Binding-site contacts:
Ligand atom C5 contacts residue CYS589 of chain 2.B at 3.0 Å (hydrophobic).
Ligand atom O2 contacts residue ARG358 of chain 2.B at 4.1 Å.
Ligand atom O3 contacts residue GLN354 of chain 2.B at 4.0 Å.
Ligand atom CM3 contacts residue GLU250 of chain 2.B at 3.5 Å.
Ligand atom C6 contacts residue ARG358 of chain 2.B at 4.5 Å.
Ligand atom CM2 contacts residue GLU250 of chain 2.B at 4.0 Å.
Ligand atom O1 contacts residue GLN354 of chain 2.B at 4.1 Å.
Ligand atom O3 contacts residue GLU250 of chain 2.B at 4.3 Å.
Ligand atom C2 contacts residue CYS589 of chain 2.B at 4.2 Å (hydrophobic).
Ligand atom C1 contacts residue ARG358 of chain 2.B at 3.7 Å.
Ligand atom CM5 contacts residue CYS589 of chain 2.B at 2.9 Å (hydrophobic).
Ligand atom CM3 contacts residue GLN354 of chain 2.B at 4.5 Å.
Ligand atom O1 contacts residue ARG358 of chain 2.B at 3.6 Å.
Ligand atom C4 contacts residue CYS589 of chain 2.B at 4.4 Å (hydrophobic).
Ligand atom C2 contacts residue GLN354 of chain 2.B at 4.5 Å.
Ligand atom CM2 contacts residue GLN354 of chain 2.B at 3.3 Å.
Ligand atom C2 contacts residue ARG358 of chain 2.B at 4.0 Å.
Ligand atom O2 contacts residue GLN354 of chain 2.B at 3.2 Å.
Ligand atom C6 contacts residue CYS589 of chain 2.B at 1.8 Å (hydrophobic).
Ligand atom O1 contacts residue CYS589 of chain 2.B at 2.9 Å (h-bond).
Ligand atom C1 contacts residue CYS589 of chain 2.B at 2.7 Å (hydrophobic).

Sequence of chain 2.B:
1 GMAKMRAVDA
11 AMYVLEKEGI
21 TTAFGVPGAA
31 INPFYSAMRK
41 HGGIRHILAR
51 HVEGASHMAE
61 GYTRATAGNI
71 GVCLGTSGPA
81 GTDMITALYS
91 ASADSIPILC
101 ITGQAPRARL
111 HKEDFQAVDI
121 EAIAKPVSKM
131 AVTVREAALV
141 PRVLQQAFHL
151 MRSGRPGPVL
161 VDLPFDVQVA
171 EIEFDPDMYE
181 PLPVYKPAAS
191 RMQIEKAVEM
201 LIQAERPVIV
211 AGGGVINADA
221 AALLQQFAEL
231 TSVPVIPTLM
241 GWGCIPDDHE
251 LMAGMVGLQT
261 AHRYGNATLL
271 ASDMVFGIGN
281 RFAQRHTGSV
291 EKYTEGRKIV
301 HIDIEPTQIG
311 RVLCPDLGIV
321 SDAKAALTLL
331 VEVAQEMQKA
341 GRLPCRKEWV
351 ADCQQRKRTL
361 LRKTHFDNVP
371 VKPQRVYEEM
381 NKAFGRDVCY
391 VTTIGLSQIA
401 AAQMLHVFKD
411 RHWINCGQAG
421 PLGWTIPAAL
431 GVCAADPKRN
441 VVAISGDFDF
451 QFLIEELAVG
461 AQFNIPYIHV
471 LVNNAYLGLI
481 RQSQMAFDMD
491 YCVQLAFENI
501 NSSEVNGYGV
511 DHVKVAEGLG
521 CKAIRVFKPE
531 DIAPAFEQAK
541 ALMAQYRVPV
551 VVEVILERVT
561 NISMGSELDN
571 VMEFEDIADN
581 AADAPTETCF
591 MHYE

This protein binds this small molecule.
Small molecule (SMILES): COC1=C(OC)C(=O)C(C)=CC1=O